A small-molecule ligand and the protein it binds are described below.
Small molecule (SMILES): Nc1ccn([C@@H]2O[C@H](CO[P](=O)(O)O[C@H]3[C@@H](O)[C@H](n4ccc(=O)[nH]c4=O)O[C@@H]3CO)[C@@H](O[P](=O)(O)OC[C@H]3O[C@@H](n4cnc5c4NC=NC5N)[C@H](O)[C@@H]3O[P](=O)(O)OC[C@H]3O[C@@H](n4cnc5c(=O)[nH]c(N)nc54)[C@H](O)[C@@H]3O[P](=O)(O)OC[C@H]3O[C@@H](n4cnc5c(=O)[nH]c(N)nc54)[C@H](O)[C@@H]3O[P](=O)(O)OC[C@H]3O[C@@H](n4cnc5c4NC=NC5N)[C@H](O)[C@@H]3O[P](=O)(O)OC[C@H]3O[C@@H](n4ccc(N)nc4=O)[C@H](O)[C@@H]3O[P](=O)(O)OC[C@H]3O[C@@H](n4cnc5c4NC=NC5N)[C@H](O)[C@@H]3O[P](=O)(O)OC[C@H]3O[C@@H](n4ccc(=O)[nH]c4=O)[C@H](O)[C@@H]3O)[C@H]2O)c(=O)n1

Sequence of chain 1.A:
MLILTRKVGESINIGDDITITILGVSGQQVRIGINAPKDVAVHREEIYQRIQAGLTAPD

Sequence of chain 1.C:
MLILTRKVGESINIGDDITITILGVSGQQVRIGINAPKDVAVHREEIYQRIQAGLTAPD

Binding-site contacts:
Ligand atom N6 contacts residue THR5 of chain 1.C at 2.9 Å (h-bond).
Ligand atom C4' contacts residue ILE3 of chain 1.C at 3.2 Å (hydrophobic).
Ligand atom C8 contacts residue ILE3 of chain 1.C at 3.2 Å (hydrophobic).
Ligand atom C2 contacts residue LEU4 of chain 1.C at 3.2 Å (hydrophobic).
Ligand atom C2 contacts residue GLN29 of chain 1.A at 3.4 Å.
Ligand atom N2 contacts residue VAL42 of chain 1.A at 3.0 Å (h-bond).
Ligand atom OP1 contacts residue ARG31 of chain 1.A at 2.8 Å (salt-bridge).
Ligand atom N2 contacts residue PRO37 of chain 1.A at 2.8 Å (h-bond).
Ligand atom N2 contacts residue HIS43 of chain 1.A at 2.9 Å (h-bond).
Ligand atom OP2 contacts residue MET1 of chain 1.C at 3.2 Å (h-bond).
Ligand atom N3 contacts residue GLN29 of chain 1.A at 3.5 Å.
Ligand atom C4' contacts residue MET1 of chain 1.C at 3.0 Å (hydrophobic).
Ligand atom N1 contacts residue HIS43 of chain 1.A at 3.1 Å (h-bond).
Ligand atom O4' contacts residue GLN29 of chain 1.A at 3.2 Å (h-bond).
Ligand atom O6 contacts residue ILE47 of chain 1.A at 3.5 Å.
Ligand atom C1' contacts residue MET1 of chain 1.C at 3.5 Å (hydrophobic).
Ligand atom O2 contacts residue GLN29 of chain 1.A at 3.4 Å (h-bond).
Ligand atom O6 contacts residue VAL42 of chain 1.A at 3.2 Å (h-bond).
Ligand atom O6 contacts residue ARG44 of chain 1.A at 3.4 Å (salt-bridge).
Ligand atom O4' contacts residue ILE3 of chain 1.C at 3.1 Å.
Ligand atom C2 contacts residue HIS43 of chain 1.A at 3.4 Å.
Ligand atom N7 contacts residue ARG44 of chain 1.A at 3.1 Å.
Ligand atom O3' contacts residue MET1 of chain 1.C at 3.1 Å (h-bond).
Ligand atom N7 contacts residue ILE3 of chain 1.C at 3.0 Å (h-bond).
Ligand atom O4' contacts residue MET1 of chain 1.C at 3.1 Å (h-bond).
Ligand atom N2 contacts residue ALA36 of chain 1.A at 3.0 Å (h-bond).
Ligand atom N1 contacts residue VAL40 of chain 1.A at 3.0 Å (h-bond).
Ligand atom N6 contacts residue ARG44 of chain 1.A at 3.3 Å (salt-bridge).
Ligand atom OP2 contacts residue MET1 of chain 1.C at 3.5 Å.
Ligand atom N6 contacts residue ILE3 of chain 1.C at 2.8 Å (h-bond).
Ligand atom O2' contacts residue LYS38 of chain 1.A at 2.9 Å (salt-bridge).
Ligand atom O4' contacts residue LEU2 of chain 1.C at 3.1 Å.
Ligand atom C5' contacts residue MET1 of chain 1.C at 3.5 Å (hydrophobic).
Ligand atom N1 contacts residue THR5 of chain 1.C at 3.2 Å (h-bond).
Ligand atom OP2 contacts residue ARG44 of chain 1.A at 2.8 Å (salt-bridge).
Ligand atom N1 contacts residue VAL42 of chain 1.A at 3.3 Å.
Ligand atom N1 contacts residue LEU4 of chain 1.C at 3.4 Å.
Ligand atom C8 contacts residue ARG44 of chain 1.A at 3.5 Å.
Ligand atom O6 contacts residue ALA41 of chain 1.A at 3.3 Å.
Ligand atom C2 contacts residue VAL42 of chain 1.A at 3.5 Å (hydrophobic).